Binding-site contacts:
Ligand atom C3 contacts residue LEU157 of chain 1.A at 4.2 Å (hydrophobic).
Ligand atom C12 contacts residue SER12 of chain 1.A at 4.3 Å.
Ligand atom C2 contacts residue ILE165 of chain 1.A at 4.1 Å (hydrophobic).
Ligand atom C2 contacts residue THR104 of chain 1.A at 4.2 Å.
Ligand atom C7 contacts residue PHE14 of chain 1.A at 4.0 Å (hydrophobic).
Ligand atom C4 contacts residue ILE165 of chain 1.A at 3.6 Å (hydrophobic).
Ligand atom C14 contacts residue PHE14 of chain 1.A at 4.2 Å (hydrophobic).
Ligand atom C contacts residue PHE107 of chain 1.A at 4.0 Å (hydrophobic).
Ligand atom C10 contacts residue PHE14 of chain 1.A at 4.1 Å (hydrophobic).
Ligand atom O contacts residue PHE14 of chain 1.A at 3.6 Å.
Ligand atom C3 contacts residue ILE165 of chain 1.A at 3.9 Å (hydrophobic).
Ligand atom C1 contacts residue ILE165 of chain 1.A at 4.0 Å (hydrophobic).
Ligand atom O1 contacts residue MET209 of chain 1.A at 4.3 Å.
Ligand atom C9 contacts residue PHE14 of chain 1.A at 3.7 Å (hydrophobic).
Ligand atom O2 contacts residue HIS208 of chain 1.A at 3.3 Å (h-bond).
Ligand atom C4 contacts residue PRO13 of chain 1.A at 4.3 Å (hydrophobic).
Ligand atom C2 contacts residue LEU157 of chain 1.A at 4.1 Å (hydrophobic).
Ligand atom C8 contacts residue PHE14 of chain 1.A at 3.5 Å (hydrophobic).
Ligand atom C13 contacts residue HIS208 of chain 1.A at 4.1 Å.
Ligand atom C1 contacts residue PHE107 of chain 1.A at 3.6 Å (hydrophobic).
Ligand atom C5 contacts residue ILE165 of chain 1.A at 3.5 Å (hydrophobic).
Ligand atom O4 contacts residue PHE14 of chain 1.A at 4.2 Å.
Ligand atom C2 contacts residue PHE107 of chain 1.A at 4.2 Å (hydrophobic).
Ligand atom C4 contacts residue LEU157 of chain 1.A at 4.0 Å (hydrophobic).
Ligand atom C12 contacts residue HIS208 of chain 1.A at 3.9 Å.
Ligand atom C5 contacts residue LEU157 of chain 1.A at 3.4 Å (hydrophobic).
Ligand atom C1 contacts residue LEU157 of chain 1.A at 4.1 Å (hydrophobic).
Ligand atom C4 contacts residue TRP161 of chain 1.A at 3.8 Å (hydrophobic).
Ligand atom C contacts residue PHE158 of chain 1.A at 4.2 Å (hydrophobic).
Ligand atom C14 contacts residue PRO13 of chain 1.A at 3.7 Å (hydrophobic).
Ligand atom C contacts residue ILE165 of chain 1.A at 3.7 Å (hydrophobic).
Ligand atom C5 contacts residue LEU162 of chain 1.A at 4.0 Å (hydrophobic).
Ligand atom O2 contacts residue VAL11 of chain 1.A at 3.9 Å.
Ligand atom C12 contacts residue PRO13 of chain 1.A at 4.1 Å (hydrophobic).
Ligand atom O1 contacts residue PRO13 of chain 1.A at 3.6 Å.
Ligand atom C6 contacts residue PRO13 of chain 1.A at 4.2 Å (hydrophobic).
Ligand atom O2 contacts residue SER12 of chain 1.A at 3.9 Å.
Ligand atom C5 contacts residue TRP161 of chain 1.A at 3.7 Å (hydrophobic).
Ligand atom C contacts residue LEU157 of chain 1.A at 3.9 Å (hydrophobic).
Ligand atom C13 contacts residue PRO13 of chain 1.A at 3.5 Å (hydrophobic).

Sequence of chain 1.A:
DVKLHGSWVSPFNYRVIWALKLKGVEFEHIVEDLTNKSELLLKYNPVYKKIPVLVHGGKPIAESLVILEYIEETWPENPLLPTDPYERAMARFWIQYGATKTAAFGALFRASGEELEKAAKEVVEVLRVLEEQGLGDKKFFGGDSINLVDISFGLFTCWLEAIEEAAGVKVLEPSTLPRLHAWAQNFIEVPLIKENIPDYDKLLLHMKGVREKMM

A small-molecule ligand and the protein it binds are described below.
Small molecule (SMILES): O=c1cc(-c2ccccc2)oc2cc(O)c(O)c(O)c12